Sequence of chain 1.N:
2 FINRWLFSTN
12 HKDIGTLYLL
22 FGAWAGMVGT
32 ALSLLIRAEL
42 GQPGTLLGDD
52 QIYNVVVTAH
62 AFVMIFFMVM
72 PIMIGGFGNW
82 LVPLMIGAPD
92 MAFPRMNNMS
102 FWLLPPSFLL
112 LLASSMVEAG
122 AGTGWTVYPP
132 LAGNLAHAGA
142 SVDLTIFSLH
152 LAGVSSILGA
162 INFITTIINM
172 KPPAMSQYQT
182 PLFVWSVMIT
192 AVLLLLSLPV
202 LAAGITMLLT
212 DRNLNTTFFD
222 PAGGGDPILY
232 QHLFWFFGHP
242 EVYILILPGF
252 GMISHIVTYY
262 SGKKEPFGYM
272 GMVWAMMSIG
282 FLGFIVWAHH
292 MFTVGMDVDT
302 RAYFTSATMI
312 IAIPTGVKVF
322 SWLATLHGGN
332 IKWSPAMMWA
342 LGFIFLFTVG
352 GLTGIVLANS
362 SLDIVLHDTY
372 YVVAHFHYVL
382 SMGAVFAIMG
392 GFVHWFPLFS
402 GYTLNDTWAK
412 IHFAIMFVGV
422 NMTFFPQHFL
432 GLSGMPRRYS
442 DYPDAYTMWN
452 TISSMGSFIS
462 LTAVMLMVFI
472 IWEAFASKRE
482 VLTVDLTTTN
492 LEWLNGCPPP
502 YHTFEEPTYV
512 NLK

Sequence of chain 1.Q:
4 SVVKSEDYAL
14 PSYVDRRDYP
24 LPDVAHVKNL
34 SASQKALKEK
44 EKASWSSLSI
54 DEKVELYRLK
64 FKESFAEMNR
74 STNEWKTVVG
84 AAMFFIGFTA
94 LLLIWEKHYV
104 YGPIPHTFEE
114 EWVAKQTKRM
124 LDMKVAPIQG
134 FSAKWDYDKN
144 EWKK

Sequence of chain 1.Z:
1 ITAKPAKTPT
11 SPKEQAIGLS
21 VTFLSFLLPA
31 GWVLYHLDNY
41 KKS

Sequence of chain 1.Y:
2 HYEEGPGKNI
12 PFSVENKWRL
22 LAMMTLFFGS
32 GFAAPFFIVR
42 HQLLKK

A small-molecule ligand and the protein it binds are described below.
Small molecule (SMILES): CCCCCCCCCCO[C@@H]1O[C@H](CO)[C@@H](O[C@H]2O[C@H](CO)[C@@H](O)[C@H](O)[C@H]2O)[C@H](O)[C@H]1O

Binding-site contacts:
Ligand atom O3 contacts residue HIS36 of chain 1.Z at 3.4 Å (h-bond).
Ligand atom C57 contacts residue TRP98 of chain 1.Q at 3.4 Å (hydrophobic).
Ligand atom C6 contacts residue TRP98 of chain 1.Q at 3.5 Å (hydrophobic).
Ligand atom O16 contacts residue LEU27 of chain 1.Z at 3.8 Å.
Ligand atom O49 contacts residue LEU28 of chain 1.Z at 3.1 Å (h-bond).
Ligand atom C4 contacts residue TRP98 of chain 1.Q at 3.5 Å (hydrophobic).
Ligand atom O49 contacts residue GLY31 of chain 1.Z at 4.0 Å.
Ligand atom O16 contacts residue GLY31 of chain 1.Z at 3.7 Å.
Ligand atom C40 contacts residue LEU462 of chain 1.N at 3.9 Å (hydrophobic).
Ligand atom C1 contacts residue GLY31 of chain 1.Z at 3.4 Å.
Ligand atom C1 contacts residue TRP32 of chain 1.Z at 3.5 Å (hydrophobic).
Ligand atom O55 contacts residue TRP32 of chain 1.Z at 3.4 Å.
Ligand atom O1 contacts residue TYR35 of chain 1.Z at 3.4 Å.
Ligand atom C9 contacts residue TYR35 of chain 1.Z at 4.0 Å (hydrophobic).
Ligand atom C5 contacts residue TYR35 of chain 1.Z at 4.0 Å (hydrophobic).
Ligand atom O3 contacts residue TYR35 of chain 1.Z at 3.3 Å.
Ligand atom O5 contacts residue TRP98 of chain 1.Q at 3.1 Å.
Ligand atom C18 contacts residue LEU28 of chain 1.Z at 4.0 Å (hydrophobic).
Ligand atom O16 contacts residue LEU28 of chain 1.Z at 3.8 Å.
Ligand atom C57 contacts residue TYR102 of chain 1.Q at 3.7 Å (hydrophobic).
Ligand atom C19 contacts residue GLY31 of chain 1.Z at 3.9 Å.
Ligand atom C25 contacts residue LEU27 of chain 1.Z at 4.0 Å (hydrophobic).
Ligand atom C43 contacts residue PHE459 of chain 1.N at 3.5 Å (hydrophobic).
Ligand atom O49 contacts residue TRP32 of chain 1.Z at 3.6 Å (h-bond).
Ligand atom C25 contacts residue LEU95 of chain 1.Q at 3.8 Å (hydrophobic).
Ligand atom O6 contacts residue TYR102 of chain 1.Q at 3.5 Å.
Ligand atom C19 contacts residue LEU27 of chain 1.Z at 3.1 Å (hydrophobic).
Ligand atom C1 contacts residue LEU28 of chain 1.Z at 4.0 Å (hydrophobic).
Ligand atom C22 contacts residue TRP98 of chain 1.Q at 3.6 Å (hydrophobic).
Ligand atom C37 contacts residue LEU34 of chain 1.Z at 4.0 Å (hydrophobic).
Ligand atom C2 contacts residue TRP32 of chain 1.Z at 4.0 Å (hydrophobic).
Ligand atom C10 contacts residue TYR35 of chain 1.Z at 3.8 Å (hydrophobic).
Ligand atom O61 contacts residue TYR102 of chain 1.Q at 3.7 Å.
Ligand atom C28 contacts residue TRP98 of chain 1.Q at 3.7 Å (hydrophobic).
Ligand atom O16 contacts residue TRP98 of chain 1.Q at 3.8 Å.
Ligand atom C34 contacts residue LEU27 of chain 1.Z at 3.9 Å (hydrophobic).
Ligand atom C28 contacts residue LEU27 of chain 1.Z at 3.7 Å (hydrophobic).
Ligand atom C31 contacts residue TRP98 of chain 1.Q at 3.8 Å (hydrophobic).
Ligand atom C18 contacts residue TRP98 of chain 1.Q at 3.9 Å (hydrophobic).
Ligand atom O61 contacts residue TRP98 of chain 1.Q at 3.1 Å (h-bond).